The small molecule below binds the protein below.
Small molecule (SMILES): Nc1ccn([C@H]2C[C@H](O[P](=O)(O)OC[C@H]3O[C@@H](n4cnc5c(N)ncnc54)C[C@@H]3O[P](=O)(O)OC[C@H]3O[C@@H](n4cnc5c(N)ncnc54)C[C@@H]3O[P](=O)(O)OC[C@H]3O[C@@H](n4cnc5c(N)ncnc54)C[C@@H]3O)[C@@H](COP(=O)=O)O2)c(=O)n1

Sequence of chain 26.A:
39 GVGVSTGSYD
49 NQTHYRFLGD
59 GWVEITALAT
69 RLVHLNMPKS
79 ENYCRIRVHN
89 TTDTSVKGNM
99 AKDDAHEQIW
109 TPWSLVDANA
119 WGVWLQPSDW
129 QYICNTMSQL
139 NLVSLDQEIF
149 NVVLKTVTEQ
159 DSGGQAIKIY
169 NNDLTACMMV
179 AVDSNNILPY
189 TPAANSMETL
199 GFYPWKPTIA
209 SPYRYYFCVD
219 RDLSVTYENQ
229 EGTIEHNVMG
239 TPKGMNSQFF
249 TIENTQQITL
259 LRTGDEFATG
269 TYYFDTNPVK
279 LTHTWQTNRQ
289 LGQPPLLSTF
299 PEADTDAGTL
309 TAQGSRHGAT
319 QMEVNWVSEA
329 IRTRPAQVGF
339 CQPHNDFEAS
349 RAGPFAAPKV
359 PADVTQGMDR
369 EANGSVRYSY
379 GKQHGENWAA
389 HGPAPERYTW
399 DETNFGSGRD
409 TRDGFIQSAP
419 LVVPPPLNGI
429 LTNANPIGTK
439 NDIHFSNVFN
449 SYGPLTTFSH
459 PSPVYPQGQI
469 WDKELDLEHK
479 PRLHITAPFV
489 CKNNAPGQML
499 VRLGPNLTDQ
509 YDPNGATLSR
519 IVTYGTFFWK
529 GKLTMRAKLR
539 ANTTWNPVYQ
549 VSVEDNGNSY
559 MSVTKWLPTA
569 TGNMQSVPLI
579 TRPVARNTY

Binding-site contacts:
Ligand atom OP2 contacts residue GLN137 of chain 26.A at 3.8 Å.
Ligand atom OP2 contacts residue ARG534 of chain 26.A at 3.6 Å.
Ligand atom OP1 contacts residue ASN139 of chain 26.A at 3.1 Å (h-bond).
Ligand atom C5' contacts residue PRO276 of chain 26.A at 3.7 Å (hydrophobic).
Ligand atom C1' contacts residue GLN137 of chain 26.A at 4.0 Å.
Ligand atom O4' contacts residue TRP60 of chain 26.A at 4.2 Å.
Ligand atom C4' contacts residue GLN137 of chain 26.A at 4.1 Å.
Ligand atom OP1 contacts residue PRO276 of chain 26.A at 3.1 Å.
Ligand atom C5 contacts residue TRP60 of chain 26.A at 3.8 Å (hydrophobic).
Ligand atom C3' contacts residue PRO276 of chain 26.A at 3.2 Å (hydrophobic).
Ligand atom C8 contacts residue TRP60 of chain 26.A at 4.4 Å (hydrophobic).
Ligand atom C1' contacts residue TRP60 of chain 26.A at 3.5 Å (hydrophobic).
Ligand atom N9 contacts residue TRP60 of chain 26.A at 3.8 Å.
Ligand atom OP2 contacts residue PRO276 of chain 26.A at 3.9 Å.
Ligand atom O5' contacts residue GLN137 of chain 26.A at 4.3 Å.
Ligand atom OP2 contacts residue ASN139 of chain 26.A at 3.3 Å (h-bond).
Ligand atom O3' contacts residue PRO276 of chain 26.A at 3.4 Å.
Ligand atom P contacts residue GLN137 of chain 26.A at 3.5 Å.
Ligand atom OP1 contacts residue ASN275 of chain 26.A at 4.5 Å.
Ligand atom N6 contacts residue TRP60 of chain 26.A at 3.0 Å.
Ligand atom O5' contacts residue TRP60 of chain 26.A at 3.8 Å.
Ligand atom N1 contacts residue TRP60 of chain 26.A at 3.5 Å.
Ligand atom O5' contacts residue PRO276 of chain 26.A at 2.8 Å.
Ligand atom P contacts residue PRO276 of chain 26.A at 3.8 Å.
Ligand atom C2 contacts residue TRP60 of chain 26.A at 3.4 Å (hydrophobic).
Ligand atom C2' contacts residue TRP60 of chain 26.A at 4.1 Å (hydrophobic).
Ligand atom C3' contacts residue GLN137 of chain 26.A at 2.6 Å.
Ligand atom N6 contacts residue ASP58 of chain 26.A at 4.3 Å.
Ligand atom OP1 contacts residue GLN137 of chain 26.A at 4.4 Å.
Ligand atom O3' contacts residue GLN137 of chain 26.A at 2.0 Å (h-bond).
Ligand atom O3' contacts residue TRP60 of chain 26.A at 4.4 Å.
Ligand atom C2' contacts residue GLN137 of chain 26.A at 2.9 Å.
Ligand atom N7 contacts residue TRP60 of chain 26.A at 3.9 Å.
Ligand atom P contacts residue ASN139 of chain 26.A at 3.7 Å.
Ligand atom N6 contacts residue GLY57 of chain 26.A at 3.7 Å.
Ligand atom N3 contacts residue TRP60 of chain 26.A at 3.0 Å.
Ligand atom C6 contacts residue TRP60 of chain 26.A at 3.4 Å (hydrophobic).
Ligand atom C4 contacts residue TRP60 of chain 26.A at 3.5 Å (hydrophobic).
Ligand atom OP2 contacts residue TRP60 of chain 26.A at 4.4 Å.
Ligand atom C4' contacts residue PRO276 of chain 26.A at 3.7 Å (hydrophobic).